Binding-site contacts:
Ligand atom O7 contacts residue GLY326 of chain 1.C at 3.5 Å.
Ligand atom O7 contacts residue PHE325 of chain 1.C at 4.4 Å.
Ligand atom C3 contacts residue ASN330 of chain 1.C at 3.8 Å.
Ligand atom C8 contacts residue LEU355 of chain 1.C at 3.7 Å (hydrophobic).
Ligand atom C7 contacts residue GLY326 of chain 1.C at 3.8 Å.
Ligand atom C7 contacts residue ASN330 of chain 1.C at 3.5 Å.
Ligand atom C5 contacts residue ASN330 of chain 1.C at 3.7 Å.
Ligand atom O3 contacts residue VAL354 of chain 1.C at 3.3 Å.
Ligand atom O5 contacts residue ASN330 of chain 1.C at 2.4 Å (h-bond).
Ligand atom C8 contacts residue PHE325 of chain 1.C at 3.8 Å (hydrophobic).
Ligand atom O7 contacts residue ASN330 of chain 1.C at 3.7 Å.
Ligand atom C2 contacts residue ASN330 of chain 1.C at 2.5 Å.
Ligand atom N2 contacts residue ASN330 of chain 1.C at 2.9 Å (h-bond).
Ligand atom C8 contacts residue PHE329 of chain 1.C at 3.8 Å (hydrophobic).
Ligand atom C1 contacts residue ASN330 of chain 1.C at 1.4 Å.
Ligand atom C8 contacts residue GLY326 of chain 1.C at 3.8 Å.
Ligand atom C4 contacts residue ASN330 of chain 1.C at 4.2 Å.

Sequence of chain 1.C:
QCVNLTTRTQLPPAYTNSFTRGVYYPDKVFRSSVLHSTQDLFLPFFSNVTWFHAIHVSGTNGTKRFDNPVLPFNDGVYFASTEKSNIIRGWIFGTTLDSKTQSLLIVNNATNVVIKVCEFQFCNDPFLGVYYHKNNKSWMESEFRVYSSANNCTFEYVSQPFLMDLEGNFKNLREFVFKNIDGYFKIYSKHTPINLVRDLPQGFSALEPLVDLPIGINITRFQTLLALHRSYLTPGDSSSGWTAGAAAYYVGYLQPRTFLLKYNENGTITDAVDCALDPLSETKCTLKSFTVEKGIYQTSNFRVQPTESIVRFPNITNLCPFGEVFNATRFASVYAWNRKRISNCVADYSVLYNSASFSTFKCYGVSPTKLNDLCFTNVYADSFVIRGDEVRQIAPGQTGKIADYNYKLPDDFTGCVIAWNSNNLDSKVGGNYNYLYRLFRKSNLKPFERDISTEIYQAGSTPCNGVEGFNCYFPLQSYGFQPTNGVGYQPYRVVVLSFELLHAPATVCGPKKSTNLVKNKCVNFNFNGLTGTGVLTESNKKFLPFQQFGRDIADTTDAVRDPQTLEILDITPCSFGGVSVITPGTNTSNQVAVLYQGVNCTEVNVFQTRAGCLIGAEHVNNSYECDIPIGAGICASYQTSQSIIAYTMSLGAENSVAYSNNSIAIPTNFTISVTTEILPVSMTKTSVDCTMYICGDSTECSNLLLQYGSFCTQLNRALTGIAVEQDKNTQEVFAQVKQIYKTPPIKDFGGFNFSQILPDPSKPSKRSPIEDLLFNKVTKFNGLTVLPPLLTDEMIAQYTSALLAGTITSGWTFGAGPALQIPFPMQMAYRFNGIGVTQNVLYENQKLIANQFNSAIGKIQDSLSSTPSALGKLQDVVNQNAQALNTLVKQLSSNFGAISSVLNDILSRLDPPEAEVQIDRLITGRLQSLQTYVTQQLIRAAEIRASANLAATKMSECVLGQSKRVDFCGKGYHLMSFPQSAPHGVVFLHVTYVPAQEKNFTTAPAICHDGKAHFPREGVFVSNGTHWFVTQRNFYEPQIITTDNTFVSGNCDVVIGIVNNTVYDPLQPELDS

The protein below binds the small molecule below.
Small molecule (SMILES): CC(=O)N[C@@H]1[C@@H](O)[C@H](O)[C@@H](CO)O[C@H]1O